Sequence of chain 51.C:
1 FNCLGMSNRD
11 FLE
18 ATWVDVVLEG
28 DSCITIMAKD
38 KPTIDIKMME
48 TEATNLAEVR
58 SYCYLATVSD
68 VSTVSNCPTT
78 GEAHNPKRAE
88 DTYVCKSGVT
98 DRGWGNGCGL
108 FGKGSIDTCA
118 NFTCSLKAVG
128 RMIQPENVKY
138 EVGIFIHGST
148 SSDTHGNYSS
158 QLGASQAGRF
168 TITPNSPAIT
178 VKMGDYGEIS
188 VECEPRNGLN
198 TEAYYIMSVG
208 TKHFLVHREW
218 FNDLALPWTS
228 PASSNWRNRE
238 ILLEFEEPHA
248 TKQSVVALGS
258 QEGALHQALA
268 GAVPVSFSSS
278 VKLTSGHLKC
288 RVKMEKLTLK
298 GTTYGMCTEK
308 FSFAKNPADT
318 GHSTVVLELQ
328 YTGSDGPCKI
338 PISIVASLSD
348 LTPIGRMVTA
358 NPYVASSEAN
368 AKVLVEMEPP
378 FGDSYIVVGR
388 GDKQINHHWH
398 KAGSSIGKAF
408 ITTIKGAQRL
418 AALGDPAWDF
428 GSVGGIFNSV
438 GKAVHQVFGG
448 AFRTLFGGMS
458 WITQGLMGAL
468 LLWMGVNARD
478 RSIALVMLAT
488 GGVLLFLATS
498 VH

Binding-site contacts:
Ligand atom C7 contacts residue ASN118 of chain 51.C at 3.5 Å.
Ligand atom C5 contacts residue THR89 of chain 51.C at 4.4 Å.
Ligand atom C8 contacts residue SER66 of chain 51.C at 4.0 Å.
Ligand atom C8 contacts residue ASN118 of chain 51.C at 4.2 Å.
Ligand atom C8 contacts residue TYR90 of chain 51.C at 3.5 Å (hydrophobic).
Ligand atom O5 contacts residue ASN118 of chain 51.C at 2.4 Å (h-bond).
Ligand atom N2 contacts residue TYR90 of chain 51.C at 4.3 Å.
Ligand atom C1 contacts residue ASN118 of chain 51.C at 1.5 Å.
Ligand atom C1 contacts residue THR120 of chain 51.C at 4.3 Å.
Ligand atom C2 contacts residue SER66 of chain 51.C at 4.5 Å.
Ligand atom O5 contacts residue THR89 of chain 51.C at 4.2 Å.
Ligand atom C6 contacts residue THR120 of chain 51.C at 3.4 Å.
Ligand atom O6 contacts residue THR89 of chain 51.C at 4.0 Å.
Ligand atom O7 contacts residue SER66 of chain 51.C at 3.0 Å (h-bond).
Ligand atom O5 contacts residue THR120 of chain 51.C at 3.2 Å (h-bond).
Ligand atom C4 contacts residue THR120 of chain 51.C at 4.4 Å.
Ligand atom C2 contacts residue ASN118 of chain 51.C at 2.5 Å.
Ligand atom N2 contacts residue SER66 of chain 51.C at 4.3 Å.
Ligand atom N2 contacts residue ASN118 of chain 51.C at 2.9 Å (h-bond).
Ligand atom C4 contacts residue ASN118 of chain 51.C at 4.2 Å.
Ligand atom C7 contacts residue TYR90 of chain 51.C at 4.5 Å (hydrophobic).
Ligand atom C7 contacts residue SER66 of chain 51.C at 3.5 Å.
Ligand atom O7 contacts residue ASN118 of chain 51.C at 4.0 Å.
Ligand atom C1 contacts residue THR89 of chain 51.C at 4.1 Å.
Ligand atom C6 contacts residue THR89 of chain 51.C at 4.4 Å.
Ligand atom C5 contacts residue THR120 of chain 51.C at 3.8 Å.
Ligand atom C5 contacts residue ASN118 of chain 51.C at 3.7 Å.
Ligand atom C8 contacts residue ASP67 of chain 51.C at 3.9 Å.
Ligand atom C3 contacts residue ASN118 of chain 51.C at 3.8 Å.

A protein and the small-molecule ligand that binds it are described below.
Small molecule (SMILES): CC(=O)N[C@@H]1[C@@H](O)[C@H](O)[C@@H](CO)O[C@H]1O